Binding-site contacts:
Ligand atom C4 contacts residue CYS145 of chain 2.A at 3.7 Å (hydrophobic).
Ligand atom C10 contacts residue ARG188 of chain 2.A at 3.7 Å.
Ligand atom C11 contacts residue GLN189 of chain 2.A at 3.6 Å.
Ligand atom C5 contacts residue GLU166 of chain 2.A at 3.8 Å.
Ligand atom C1 contacts residue GLU166 of chain 2.A at 3.6 Å.
Ligand atom C8 contacts residue HIS41 of chain 2.A at 3.5 Å.
Ligand atom C1 contacts residue LEU141 of chain 2.A at 4.0 Å (hydrophobic).
Ligand atom C8 contacts residue HIS164 of chain 2.A at 3.3 Å.
Ligand atom C3 contacts residue GLU166 of chain 2.A at 3.5 Å.
Ligand atom N contacts residue SER144 of chain 2.A at 3.9 Å.
Ligand atom N1 contacts residue CYS145 of chain 2.A at 4.1 Å.
Ligand atom C contacts residue ASN142 of chain 2.A at 3.8 Å.
Ligand atom C2 contacts residue PHE140 of chain 2.A at 3.6 Å (hydrophobic).
Ligand atom C2 contacts residue ASN142 of chain 2.A at 3.6 Å.
Ligand atom C6 contacts residue GLU166 of chain 2.A at 4.0 Å.
Ligand atom C9 contacts residue HIS164 of chain 2.A at 3.7 Å.
Ligand atom C contacts residue GLU166 of chain 2.A at 3.4 Å.
Ligand atom C2 contacts residue LEU141 of chain 2.A at 3.4 Å (hydrophobic).
Ligand atom N contacts residue LEU141 of chain 2.A at 4.2 Å.
Ligand atom N contacts residue GLU166 of chain 2.A at 3.5 Å.
Ligand atom O contacts residue HIS164 of chain 2.A at 3.8 Å.
Ligand atom C4 contacts residue GLU166 of chain 2.A at 3.6 Å.
Ligand atom C4 contacts residue HIS163 of chain 2.A at 3.5 Å.
Ligand atom N contacts residue PHE140 of chain 2.A at 3.9 Å.
Ligand atom C12 contacts residue MET49 of chain 2.A at 3.8 Å (hydrophobic).
Ligand atom C3 contacts residue PHE140 of chain 2.A at 3.2 Å (hydrophobic).
Ligand atom C11 contacts residue MET49 of chain 2.A at 3.8 Å (hydrophobic).
Ligand atom C11 contacts residue ARG188 of chain 2.A at 3.8 Å.
Ligand atom N contacts residue HIS163 of chain 2.A at 2.9 Å (h-bond).
Ligand atom C9 contacts residue HIS41 of chain 2.A at 3.9 Å.
Ligand atom C3 contacts residue HIS163 of chain 2.A at 4.0 Å.
Ligand atom C4 contacts residue MET165 of chain 2.A at 4.0 Å (hydrophobic).
Ligand atom C1 contacts residue ASN142 of chain 2.A at 3.8 Å.
Ligand atom C3 contacts residue SER144 of chain 2.A at 4.1 Å.
Ligand atom O contacts residue MET165 of chain 2.A at 3.3 Å.
Ligand atom C2 contacts residue GLU166 of chain 2.A at 3.4 Å.
Ligand atom O contacts residue GLU166 of chain 2.A at 2.9 Å (salt-bridge).
Ligand atom C10 contacts residue ASP187 of chain 2.A at 3.6 Å.
Ligand atom C12 contacts residue GLN189 of chain 2.A at 3.9 Å.
Ligand atom C3 contacts residue LEU141 of chain 2.A at 3.7 Å (hydrophobic).

The small molecule below binds the protein below.
Small molecule (SMILES): Cc1ccncc1NC(=O)CN1CCCCC1

Sequence of chain 2.A:
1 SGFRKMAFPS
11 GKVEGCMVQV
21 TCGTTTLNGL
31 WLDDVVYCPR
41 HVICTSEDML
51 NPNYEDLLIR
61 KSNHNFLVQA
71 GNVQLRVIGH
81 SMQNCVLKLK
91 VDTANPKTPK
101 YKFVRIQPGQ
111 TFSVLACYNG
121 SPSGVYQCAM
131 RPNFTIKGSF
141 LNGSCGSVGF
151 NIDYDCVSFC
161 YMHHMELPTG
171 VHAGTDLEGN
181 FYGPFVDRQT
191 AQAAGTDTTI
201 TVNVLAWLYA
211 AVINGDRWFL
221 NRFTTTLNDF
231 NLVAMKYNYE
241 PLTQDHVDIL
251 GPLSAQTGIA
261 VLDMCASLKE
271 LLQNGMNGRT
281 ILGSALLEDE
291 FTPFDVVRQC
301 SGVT

Sequence of chain 1.A:
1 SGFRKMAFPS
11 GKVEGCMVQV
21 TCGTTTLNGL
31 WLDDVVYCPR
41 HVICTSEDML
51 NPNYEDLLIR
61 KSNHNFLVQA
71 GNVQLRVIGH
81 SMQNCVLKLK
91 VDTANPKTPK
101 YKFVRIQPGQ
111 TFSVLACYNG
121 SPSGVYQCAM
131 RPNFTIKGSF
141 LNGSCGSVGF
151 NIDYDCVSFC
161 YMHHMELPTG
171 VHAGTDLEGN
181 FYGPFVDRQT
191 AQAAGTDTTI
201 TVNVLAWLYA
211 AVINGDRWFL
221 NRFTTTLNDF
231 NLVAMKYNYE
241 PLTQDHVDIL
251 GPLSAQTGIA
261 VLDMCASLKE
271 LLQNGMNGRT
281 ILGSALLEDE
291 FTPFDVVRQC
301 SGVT